Sequence of chain 1.D:
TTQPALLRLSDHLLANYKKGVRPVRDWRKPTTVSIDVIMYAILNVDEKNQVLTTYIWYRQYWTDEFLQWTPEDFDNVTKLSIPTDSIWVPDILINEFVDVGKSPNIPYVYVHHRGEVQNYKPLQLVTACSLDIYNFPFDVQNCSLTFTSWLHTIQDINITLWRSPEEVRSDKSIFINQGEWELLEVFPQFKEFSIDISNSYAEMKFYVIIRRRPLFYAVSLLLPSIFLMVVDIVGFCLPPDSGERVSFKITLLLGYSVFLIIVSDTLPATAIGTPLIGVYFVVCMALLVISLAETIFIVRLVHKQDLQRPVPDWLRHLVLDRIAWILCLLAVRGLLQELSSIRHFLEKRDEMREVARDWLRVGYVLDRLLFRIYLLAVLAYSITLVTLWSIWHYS

The protein below binds the small molecule below.
Small molecule (SMILES): CC(=O)N[C@H]1[C@H](O[C@H]2[C@H](O)[C@@H](NC(C)=O)CO[C@@H]2CO)O[C@H](CO)[C@@H](O[C@@H]2O[C@H](CO)[C@@H](O)[C@H](O)[C@@H]2O)[C@@H]1O

Binding-site contacts:
Ligand atom O5 contacts residue ASN191 of chain 1.D at 3.6 Å (h-bond).
Ligand atom O6 contacts residue ILE192 of chain 1.D at 3.3 Å (h-bond).
Ligand atom O7 contacts residue ASN191 of chain 1.D at 2.4 Å (h-bond).
Ligand atom O5 contacts residue PHE223 of chain 1.D at 3.6 Å.
Ligand atom C1 contacts residue PHE223 of chain 1.D at 3.6 Å (hydrophobic).
Ligand atom O7 contacts residue ILE187 of chain 1.D at 4.3 Å.
Ligand atom C8 contacts residue PHE223 of chain 1.D at 4.4 Å (hydrophobic).
Ligand atom O6 contacts residue PHE223 of chain 1.D at 3.8 Å.
Ligand atom C7 contacts residue ILE187 of chain 1.D at 4.5 Å (hydrophobic).
Ligand atom C1 contacts residue ASN191 of chain 1.D at 3.3 Å.
Ligand atom O7 contacts residue PHE223 of chain 1.D at 4.1 Å.
Ligand atom C2 contacts residue ASN191 of chain 1.D at 3.4 Å.
Ligand atom O5 contacts residue THR193 of chain 1.D at 4.3 Å.
Ligand atom C7 contacts residue ASN191 of chain 1.D at 3.4 Å.
Ligand atom C5 contacts residue PHE223 of chain 1.D at 4.0 Å (hydrophobic).
Ligand atom O5 contacts residue ILE192 of chain 1.D at 4.3 Å.
Ligand atom N2 contacts residue ASN191 of chain 1.D at 3.9 Å.
Ligand atom C6 contacts residue THR193 of chain 1.D at 3.7 Å.
Ligand atom O6 contacts residue THR193 of chain 1.D at 3.4 Å.